A protein and the small-molecule ligand that binds it are described below.
Small molecule (SMILES): COCC(=O)Nc1ccccc1

Sequence of chain 4.B:
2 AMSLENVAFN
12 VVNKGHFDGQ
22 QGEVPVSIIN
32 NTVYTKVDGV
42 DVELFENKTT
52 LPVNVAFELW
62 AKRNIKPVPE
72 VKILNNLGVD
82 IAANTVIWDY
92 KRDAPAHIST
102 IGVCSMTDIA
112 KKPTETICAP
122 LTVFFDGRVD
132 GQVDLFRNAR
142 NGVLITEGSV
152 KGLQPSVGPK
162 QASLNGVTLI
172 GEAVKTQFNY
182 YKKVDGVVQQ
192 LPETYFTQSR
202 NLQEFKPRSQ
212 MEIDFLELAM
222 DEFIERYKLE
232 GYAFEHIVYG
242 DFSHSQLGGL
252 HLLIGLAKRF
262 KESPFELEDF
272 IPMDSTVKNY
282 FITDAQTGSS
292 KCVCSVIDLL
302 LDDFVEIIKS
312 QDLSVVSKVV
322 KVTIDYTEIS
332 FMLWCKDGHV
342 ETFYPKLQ

Binding-site contacts:
Ligand atom C7 contacts residue ARG138 of chain 4.B at 3.6 Å.
Ligand atom C contacts residue GLY187 of chain 4.B at 3.4 Å.
Ligand atom C1 contacts residue VAL189 of chain 4.B at 3.8 Å (hydrophobic).
Ligand atom O1 contacts residue ARG138 of chain 4.B at 3.3 Å.
Ligand atom C6 contacts residue LEU154 of chain 4.B at 3.8 Å (hydrophobic).
Ligand atom C6 contacts residue VAL134 of chain 4.B at 4.1 Å (hydrophobic).
Ligand atom O contacts residue ARG138 of chain 4.B at 4.1 Å.
Ligand atom C3 contacts residue LEU154 of chain 4.B at 3.6 Å (hydrophobic).
Ligand atom C8 contacts residue LEU154 of chain 4.B at 3.7 Å (hydrophobic).
Ligand atom O contacts residue LYS184 of chain 4.B at 3.0 Å (salt-bridge).
Ligand atom C contacts residue LYS184 of chain 4.B at 3.8 Å.
Ligand atom O contacts residue GLY187 of chain 4.B at 3.3 Å (h-bond).
Ligand atom C5 contacts residue ARG138 of chain 4.B at 3.1 Å.
Ligand atom O1 contacts residue VAL189 of chain 4.B at 4.2 Å.
Ligand atom C2 contacts residue VAL189 of chain 4.B at 3.9 Å (hydrophobic).
Ligand atom C3 contacts residue ARG138 of chain 4.B at 4.1 Å.
Ligand atom C8 contacts residue PHE137 of chain 4.B at 4.2 Å (hydrophobic).
Ligand atom O1 contacts residue LYS184 of chain 4.B at 3.1 Å (salt-bridge).
Ligand atom C contacts residue ARG138 of chain 4.B at 4.5 Å.
Ligand atom C8 contacts residue ARG138 of chain 4.B at 3.5 Å.
Ligand atom C7 contacts residue LEU154 of chain 4.B at 3.6 Å (hydrophobic).
Ligand atom C1 contacts residue LYS184 of chain 4.B at 4.0 Å.
Ligand atom C5 contacts residue LYS152 of chain 4.B at 3.5 Å.
Ligand atom C5 contacts residue VAL151 of chain 4.B at 4.1 Å (hydrophobic).
Ligand atom C6 contacts residue ARG138 of chain 4.B at 3.2 Å.
Ligand atom C7 contacts residue PHE137 of chain 4.B at 4.2 Å (hydrophobic).
Ligand atom C7 contacts residue VAL134 of chain 4.B at 3.8 Å (hydrophobic).
Ligand atom N contacts residue LEU154 of chain 4.B at 3.8 Å.
Ligand atom C2 contacts residue ARG138 of chain 4.B at 4.3 Å.
Ligand atom O1 contacts residue PHE137 of chain 4.B at 4.2 Å.
Ligand atom N contacts residue VAL189 of chain 4.B at 4.3 Å.
Ligand atom C1 contacts residue GLY187 of chain 4.B at 4.3 Å.
Ligand atom C5 contacts residue LEU154 of chain 4.B at 3.7 Å (hydrophobic).
Ligand atom C4 contacts residue LYS152 of chain 4.B at 4.3 Å.
Ligand atom C4 contacts residue ARG138 of chain 4.B at 3.8 Å.
Ligand atom C4 contacts residue LEU154 of chain 4.B at 3.6 Å (hydrophobic).
Ligand atom N contacts residue ARG138 of chain 4.B at 4.4 Å.
Ligand atom C6 contacts residue VAL151 of chain 4.B at 3.7 Å (hydrophobic).
Ligand atom C2 contacts residue LYS184 of chain 4.B at 3.9 Å.
Ligand atom C6 contacts residue LYS152 of chain 4.B at 4.4 Å.